Sequence of chain 28.A:
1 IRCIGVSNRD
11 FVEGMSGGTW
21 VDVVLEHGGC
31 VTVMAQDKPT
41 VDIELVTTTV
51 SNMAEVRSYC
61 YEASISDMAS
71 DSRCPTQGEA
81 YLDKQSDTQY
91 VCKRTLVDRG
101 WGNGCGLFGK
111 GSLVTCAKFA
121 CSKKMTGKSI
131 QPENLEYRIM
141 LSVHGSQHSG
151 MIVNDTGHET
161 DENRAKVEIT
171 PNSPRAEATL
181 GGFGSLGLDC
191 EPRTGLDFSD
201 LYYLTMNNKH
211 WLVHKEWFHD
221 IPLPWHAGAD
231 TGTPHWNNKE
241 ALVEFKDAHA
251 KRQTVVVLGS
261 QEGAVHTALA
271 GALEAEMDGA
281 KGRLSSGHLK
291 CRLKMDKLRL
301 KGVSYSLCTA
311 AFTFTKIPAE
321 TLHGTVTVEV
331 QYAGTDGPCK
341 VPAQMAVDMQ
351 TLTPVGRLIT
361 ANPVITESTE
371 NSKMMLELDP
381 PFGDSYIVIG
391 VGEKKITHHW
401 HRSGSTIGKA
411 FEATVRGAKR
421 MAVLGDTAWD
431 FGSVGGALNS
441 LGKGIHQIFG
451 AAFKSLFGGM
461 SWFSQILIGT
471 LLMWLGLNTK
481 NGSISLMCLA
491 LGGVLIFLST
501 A

Binding-site contacts:
Ligand atom O7 contacts residue GLY150 of chain 28.A at 3.4 Å (h-bond).
Ligand atom C5 contacts residue THR156 of chain 28.A at 4.3 Å.
Ligand atom N2 contacts residue ASN154 of chain 28.A at 3.8 Å.
Ligand atom O7 contacts residue ASN154 of chain 28.A at 3.3 Å (h-bond).
Ligand atom O5 contacts residue ASN154 of chain 28.A at 4.0 Å.
Ligand atom N2 contacts residue THR156 of chain 28.A at 3.8 Å.
Ligand atom C8 contacts residue ASN154 of chain 28.A at 3.9 Å.
Ligand atom C7 contacts residue GLY150 of chain 28.A at 4.3 Å.
Ligand atom C2 contacts residue ASN154 of chain 28.A at 4.0 Å.
Ligand atom C3 contacts residue THR156 of chain 28.A at 4.0 Å.
Ligand atom C1 contacts residue ASN154 of chain 28.A at 3.0 Å.
Ligand atom O5 contacts residue THR156 of chain 28.A at 4.2 Å.
Ligand atom C1 contacts residue THR156 of chain 28.A at 3.4 Å.
Ligand atom C7 contacts residue ASN154 of chain 28.A at 3.5 Å.
Ligand atom C1 contacts residue MET151 of chain 28.A at 4.4 Å (hydrophobic).
Ligand atom C2 contacts residue THR156 of chain 28.A at 3.9 Å.

The protein below binds the small molecule below.
Small molecule (SMILES): CC(=O)N[C@H]1[C@H](O[C@H]2[C@H](O)[C@@H](NC(C)=O)CO[C@@H]2CO)O[C@H](CO)[C@@H](O)[C@@H]1O